Sequence of chain 1.C:
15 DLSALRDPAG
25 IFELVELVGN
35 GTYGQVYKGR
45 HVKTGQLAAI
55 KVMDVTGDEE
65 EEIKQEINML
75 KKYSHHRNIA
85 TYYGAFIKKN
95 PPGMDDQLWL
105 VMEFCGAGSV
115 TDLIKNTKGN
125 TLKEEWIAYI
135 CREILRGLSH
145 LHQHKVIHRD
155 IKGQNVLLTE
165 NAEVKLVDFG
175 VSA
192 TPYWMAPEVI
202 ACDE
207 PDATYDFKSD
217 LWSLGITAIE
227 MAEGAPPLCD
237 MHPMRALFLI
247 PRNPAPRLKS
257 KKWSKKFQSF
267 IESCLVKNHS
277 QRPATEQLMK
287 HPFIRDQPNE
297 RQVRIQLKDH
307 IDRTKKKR

This small molecule binds to this protein.
Small molecule (SMILES): O=C1NC(=O)c2c1c(-c1ccccc1)cc1[nH]c3ccc(O)cc3c21

Binding-site contacts:
Ligand atom C17 contacts residue CYS109 of chain 1.C at 3.3 Å (hydrophobic).
Ligand atom C11 contacts residue MET106 of chain 1.C at 3.8 Å (hydrophobic).
Ligand atom C19 contacts residue CYS109 of chain 1.C at 3.4 Å (hydrophobic).
Ligand atom N1 contacts residue ALA53 of chain 1.C at 3.4 Å.
Ligand atom N2 contacts residue TYR37 of chain 1.C at 3.2 Å (h-bond).
Ligand atom O3 contacts residue GLY112 of chain 1.C at 3.4 Å.
Ligand atom C8 contacts residue TYR37 of chain 1.C at 3.4 Å (hydrophobic).
Ligand atom C1 contacts residue VAL40 of chain 1.C at 3.6 Å (hydrophobic).
Ligand atom O1 contacts residue CYS109 of chain 1.C at 3.1 Å (h-bond).
Ligand atom O1 contacts residue GLU107 of chain 1.C at 3.3 Å (salt-bridge).
Ligand atom C14 contacts residue VAL40 of chain 1.C at 3.7 Å (hydrophobic).
Ligand atom O1 contacts residue PHE108 of chain 1.C at 3.8 Å.
Ligand atom C20 contacts residue VAL32 of chain 1.C at 3.9 Å (hydrophobic).
Ligand atom O3 contacts residue GLY110 of chain 1.C at 3.8 Å.
Ligand atom C9 contacts residue TYR37 of chain 1.C at 3.4 Å (hydrophobic).
Ligand atom C13 contacts residue LEU161 of chain 1.C at 3.4 Å (hydrophobic).
Ligand atom C15 contacts residue LEU161 of chain 1.C at 3.4 Å (hydrophobic).
Ligand atom C4 contacts residue LEU161 of chain 1.C at 3.4 Å (hydrophobic).
Ligand atom C3 contacts residue VAL171 of chain 1.C at 3.8 Å (hydrophobic).
Ligand atom C18 contacts residue VAL32 of chain 1.C at 3.5 Å (hydrophobic).
Ligand atom C10 contacts residue GLU70 of chain 1.C at 3.7 Å.
Ligand atom O2 contacts residue MET106 of chain 1.C at 3.2 Å.
Ligand atom C4 contacts residue ALA53 of chain 1.C at 3.8 Å (hydrophobic).
Ligand atom C6 contacts residue VAL171 of chain 1.C at 3.6 Å (hydrophobic).
Ligand atom O3 contacts residue CYS109 of chain 1.C at 2.7 Å (h-bond).
Ligand atom C12 contacts residue MET106 of chain 1.C at 3.9 Å (hydrophobic).
Ligand atom C6 contacts residue ALA53 of chain 1.C at 3.8 Å (hydrophobic).
Ligand atom C6 contacts residue MET106 of chain 1.C at 3.8 Å (hydrophobic).
Ligand atom C5 contacts residue LEU161 of chain 1.C at 3.5 Å (hydrophobic).
Ligand atom O1 contacts residue ALA53 of chain 1.C at 3.5 Å.
Ligand atom N1 contacts residue GLU107 of chain 1.C at 2.8 Å (salt-bridge).
Ligand atom O1 contacts residue LEU161 of chain 1.C at 3.6 Å.
Ligand atom C1 contacts residue TYR37 of chain 1.C at 3.9 Å (hydrophobic).
Ligand atom C9 contacts residue ASP172 of chain 1.C at 3.7 Å.
Ligand atom C17 contacts residue LEU161 of chain 1.C at 3.7 Å (hydrophobic).
Ligand atom C5 contacts residue GLU107 of chain 1.C at 3.5 Å.
Ligand atom C8 contacts residue ASP172 of chain 1.C at 3.9 Å.
Ligand atom C19 contacts residue GLY112 of chain 1.C at 3.9 Å.
Ligand atom C5 contacts residue ALA53 of chain 1.C at 3.4 Å (hydrophobic).
Ligand atom O2 contacts residue VAL171 of chain 1.C at 3.7 Å.